Sequence of chain 1.A:
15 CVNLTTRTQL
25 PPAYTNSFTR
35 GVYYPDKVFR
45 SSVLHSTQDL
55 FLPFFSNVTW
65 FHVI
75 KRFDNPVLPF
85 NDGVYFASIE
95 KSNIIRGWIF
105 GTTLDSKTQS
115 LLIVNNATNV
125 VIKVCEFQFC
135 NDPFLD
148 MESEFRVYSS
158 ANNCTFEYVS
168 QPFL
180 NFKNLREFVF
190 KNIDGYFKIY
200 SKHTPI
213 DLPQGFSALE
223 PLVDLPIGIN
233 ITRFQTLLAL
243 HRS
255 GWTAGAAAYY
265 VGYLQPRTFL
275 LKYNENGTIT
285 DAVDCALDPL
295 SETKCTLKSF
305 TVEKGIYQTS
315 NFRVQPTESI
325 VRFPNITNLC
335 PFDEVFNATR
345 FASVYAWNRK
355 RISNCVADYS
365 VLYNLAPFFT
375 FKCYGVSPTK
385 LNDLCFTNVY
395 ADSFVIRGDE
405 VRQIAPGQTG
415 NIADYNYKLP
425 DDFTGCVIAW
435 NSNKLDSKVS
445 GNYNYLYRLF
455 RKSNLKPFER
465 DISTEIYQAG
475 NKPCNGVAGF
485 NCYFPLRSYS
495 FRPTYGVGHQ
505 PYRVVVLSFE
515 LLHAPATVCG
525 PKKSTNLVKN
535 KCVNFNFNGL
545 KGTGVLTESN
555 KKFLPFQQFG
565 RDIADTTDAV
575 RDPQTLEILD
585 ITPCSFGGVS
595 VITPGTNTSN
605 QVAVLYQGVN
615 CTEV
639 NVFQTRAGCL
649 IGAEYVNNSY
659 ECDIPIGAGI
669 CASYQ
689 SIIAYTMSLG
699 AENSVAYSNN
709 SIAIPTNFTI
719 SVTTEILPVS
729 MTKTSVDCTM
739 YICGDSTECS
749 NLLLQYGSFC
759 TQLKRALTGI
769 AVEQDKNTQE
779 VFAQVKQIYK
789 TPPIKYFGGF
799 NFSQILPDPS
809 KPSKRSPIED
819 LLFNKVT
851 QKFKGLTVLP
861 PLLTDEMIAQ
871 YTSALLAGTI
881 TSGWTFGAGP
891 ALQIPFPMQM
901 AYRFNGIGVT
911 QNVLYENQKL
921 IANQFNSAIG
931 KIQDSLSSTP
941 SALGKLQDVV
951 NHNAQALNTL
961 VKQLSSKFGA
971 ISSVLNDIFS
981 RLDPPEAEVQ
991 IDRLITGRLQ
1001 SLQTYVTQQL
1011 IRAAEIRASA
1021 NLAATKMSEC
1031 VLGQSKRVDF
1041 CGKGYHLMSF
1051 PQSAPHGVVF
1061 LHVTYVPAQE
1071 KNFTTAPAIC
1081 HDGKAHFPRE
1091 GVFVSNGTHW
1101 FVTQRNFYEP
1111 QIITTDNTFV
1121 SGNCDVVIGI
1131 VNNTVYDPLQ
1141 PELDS

A small-molecule ligand and the protein it binds are described below.
Small molecule (SMILES): CC(=O)N[C@H]1[C@H](O[C@H]2[C@H](O)[C@@H](NC(C)=O)CO[C@@H]2CO)O[C@H](CO)[C@@H](O)[C@@H]1O

Binding-site contacts:
Ligand atom C3 contacts residue HIS1099 of chain 1.A at 3.9 Å.
Ligand atom N2 contacts residue ASN1096 of chain 1.A at 2.9 Å (h-bond).
Ligand atom C4 contacts residue HIS1099 of chain 1.A at 3.7 Å.
Ligand atom C2 contacts residue THR1098 of chain 1.A at 3.8 Å.
Ligand atom O6 contacts residue PHE1101 of chain 1.A at 4.2 Å.
Ligand atom C6 contacts residue PHE1101 of chain 1.A at 3.5 Å (hydrophobic).
Ligand atom N2 contacts residue HIS1099 of chain 1.A at 4.1 Å.
Ligand atom O5 contacts residue HIS1099 of chain 1.A at 4.2 Å.
Ligand atom C1 contacts residue HIS1099 of chain 1.A at 4.3 Å.
Ligand atom O7 contacts residue ASN1096 of chain 1.A at 3.5 Å (h-bond).
Ligand atom C7 contacts residue ASN1096 of chain 1.A at 3.4 Å.
Ligand atom C4 contacts residue ASN1096 of chain 1.A at 4.2 Å.
Ligand atom C1 contacts residue THR1098 of chain 1.A at 4.0 Å.
Ligand atom O5 contacts residue PHE1101 of chain 1.A at 3.4 Å.
Ligand atom O7 contacts residue HIS1099 of chain 1.A at 3.8 Å.
Ligand atom C6 contacts residue HIS1099 of chain 1.A at 4.1 Å.
Ligand atom C5 contacts residue HIS1099 of chain 1.A at 3.3 Å.
Ligand atom C2 contacts residue ASN1096 of chain 1.A at 2.4 Å.
Ligand atom C8 contacts residue THR1098 of chain 1.A at 4.1 Å.
Ligand atom C5 contacts residue PHE1101 of chain 1.A at 3.6 Å (hydrophobic).
Ligand atom O3 contacts residue THR1098 of chain 1.A at 4.4 Å.
Ligand atom O4 contacts residue HIS1099 of chain 1.A at 3.4 Å (h-bond).
Ligand atom O5 contacts residue ASN1096 of chain 1.A at 2.4 Å (h-bond).
Ligand atom C7 contacts residue HIS1099 of chain 1.A at 3.6 Å.
Ligand atom C1 contacts residue ASN1096 of chain 1.A at 1.4 Å.
Ligand atom C5 contacts residue ASN1096 of chain 1.A at 3.7 Å.
Ligand atom N2 contacts residue THR1098 of chain 1.A at 3.1 Å (h-bond).
Ligand atom C8 contacts residue ASN1096 of chain 1.A at 3.8 Å.
Ligand atom C1 contacts residue PHE1101 of chain 1.A at 4.1 Å (hydrophobic).
Ligand atom C8 contacts residue HIS1099 of chain 1.A at 3.6 Å.
Ligand atom C3 contacts residue THR1098 of chain 1.A at 3.7 Å.
Ligand atom C3 contacts residue ASN1096 of chain 1.A at 3.8 Å.
Ligand atom C7 contacts residue THR1098 of chain 1.A at 4.1 Å.